Binding-site contacts:
Ligand atom N07 contacts residue PHE130 of chain 1.A at 3.7 Å.
Ligand atom C10 contacts residue LEU95 of chain 1.A at 4.1 Å (hydrophobic).
Ligand atom F14 contacts residue ALA103 of chain 1.A at 3.9 Å.
Ligand atom C13 contacts residue LEU99 of chain 1.A at 4.4 Å (hydrophobic).
Ligand atom N07 contacts residue LEU99 of chain 1.A at 4.4 Å.
Ligand atom F14 contacts residue VAL128 of chain 1.A at 3.8 Å.
Ligand atom C13 contacts residue ALA103 of chain 1.A at 4.2 Å (hydrophobic).
Ligand atom C05 contacts residue LEU99 of chain 1.A at 4.4 Å (hydrophobic).
Ligand atom C04 contacts residue TYR131 of chain 1.A at 3.4 Å (hydrophobic).
Ligand atom F14 contacts residue PHE130 of chain 1.A at 4.3 Å.
Ligand atom C04 contacts residue PHE130 of chain 1.A at 4.0 Å (hydrophobic).
Ligand atom C05 contacts residue TYR131 of chain 1.A at 4.4 Å (hydrophobic).
Ligand atom C03 contacts residue PHE130 of chain 1.A at 3.9 Å (hydrophobic).
Ligand atom C05 contacts residue PHE130 of chain 1.A at 3.9 Å (hydrophobic).
Ligand atom C02 contacts residue PHE130 of chain 1.A at 4.2 Å (hydrophobic).
Ligand atom C03 contacts residue MET90 of chain 1.A at 4.2 Å (hydrophobic).
Ligand atom F15 contacts residue LEU99 of chain 1.A at 3.0 Å.
Ligand atom C01 contacts residue TYR131 of chain 1.A at 3.5 Å (hydrophobic).
Ligand atom F16 contacts residue GLY127 of chain 1.A at 2.9 Å.
Ligand atom C11 contacts residue LEU99 of chain 1.A at 3.6 Å (hydrophobic).
Ligand atom C01 contacts residue PHE130 of chain 1.A at 3.9 Å (hydrophobic).
Ligand atom C06 contacts residue PHE130 of chain 1.A at 3.6 Å (hydrophobic).
Ligand atom N07 contacts residue ASN43 of chain 1.A at 4.4 Å.
Ligand atom C06 contacts residue LEU99 of chain 1.A at 4.3 Å (hydrophobic).
Ligand atom C11 contacts residue ASP94 of chain 1.A at 4.3 Å.
Ligand atom C13 contacts residue GLY127 of chain 1.A at 4.0 Å.
Ligand atom C01 contacts residue TRP154 of chain 1.A at 4.2 Å (hydrophobic).
Ligand atom F15 contacts residue ALA103 of chain 1.A at 3.4 Å.
Ligand atom C10 contacts residue VAL142 of chain 1.A at 4.3 Å (hydrophobic).
Ligand atom C11 contacts residue MET90 of chain 1.A at 3.9 Å (hydrophobic).
Ligand atom F16 contacts residue VAL128 of chain 1.A at 4.3 Å.
Ligand atom C11 contacts residue LEU95 of chain 1.A at 4.0 Å (hydrophobic).
Ligand atom C10 contacts residue PHE130 of chain 1.A at 4.2 Å (hydrophobic).
Ligand atom C10 contacts residue TRP154 of chain 1.A at 3.5 Å (hydrophobic).
Ligand atom O12 contacts residue TYR131 of chain 1.A at 2.8 Å (h-bond).
Ligand atom F15 contacts residue GLY100 of chain 1.A at 4.4 Å.
Ligand atom F14 contacts residue TYR131 of chain 1.A at 3.5 Å.
Ligand atom F14 contacts residue GLY127 of chain 1.A at 3.9 Å.
Ligand atom C09 contacts residue PHE130 of chain 1.A at 3.9 Å (hydrophobic).
Ligand atom N08 contacts residue PHE130 of chain 1.A at 3.7 Å.

Sequence of chain 1.A:
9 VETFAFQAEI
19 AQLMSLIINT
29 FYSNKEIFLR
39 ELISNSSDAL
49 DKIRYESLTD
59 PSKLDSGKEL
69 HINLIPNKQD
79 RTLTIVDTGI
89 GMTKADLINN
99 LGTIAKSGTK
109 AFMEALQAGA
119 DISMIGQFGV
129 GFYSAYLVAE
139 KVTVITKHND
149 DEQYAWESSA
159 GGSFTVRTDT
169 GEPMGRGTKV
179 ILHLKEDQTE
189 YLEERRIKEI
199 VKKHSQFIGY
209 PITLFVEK

The protein below binds the small molecule below.
Small molecule (SMILES): CC1(C)CC(=O)c2c(C(F)(F)F)n[nH]c2C1